Sequence of chain 1.A:
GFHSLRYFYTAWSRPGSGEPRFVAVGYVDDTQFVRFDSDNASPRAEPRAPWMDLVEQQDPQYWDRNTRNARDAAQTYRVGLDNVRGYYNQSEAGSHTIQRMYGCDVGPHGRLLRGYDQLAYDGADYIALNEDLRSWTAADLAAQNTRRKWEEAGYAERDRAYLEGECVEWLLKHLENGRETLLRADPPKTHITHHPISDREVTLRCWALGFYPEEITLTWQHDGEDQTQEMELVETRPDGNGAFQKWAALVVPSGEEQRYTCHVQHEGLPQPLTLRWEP

The small molecule below binds the protein below.
Small molecule (SMILES): CC(C)C[C@H](NC(=O)[C@H](Cc1ccccc1)NC(=O)[C@@H](NC(=O)[C@H](CC(N)=O)NC(=O)[C@H](C)NC(=O)[C@H](Cc1ccccc1)NC(=O)[C@@H](N)CC(=O)O)[C@@H](C)O)C(=O)N1CCC[C@H]1C(=O)O

Binding-site contacts:
Ligand atom CA contacts residue ASN66 of chain 1.A at 3.2 Å.
Ligand atom OD1 contacts residue ARG158 of chain 1.A at 3.1 Å (salt-bridge).
Ligand atom CG contacts residue ARG65 of chain 1.A at 3.5 Å.
Ligand atom CB contacts residue TYR102 of chain 1.A at 3.5 Å (hydrophobic).
Ligand atom O contacts residue THR146 of chain 1.A at 2.8 Å (h-bond).
Ligand atom OG1 contacts residue TYR9 of chain 1.A at 3.3 Å.
Ligand atom O contacts residue LYS149 of chain 1.A at 3.3 Å (salt-bridge).
Ligand atom OD2 contacts residue ARG65 of chain 1.A at 3.0 Å (salt-bridge).
Ligand atom O contacts residue TYR162 of chain 1.A at 2.7 Å (h-bond).
Ligand atom CD2 contacts residue ASN66 of chain 1.A at 3.5 Å.
Ligand atom CB contacts residue ASN66 of chain 1.A at 3.6 Å.
Ligand atom CD1 contacts residue TYR7 of chain 1.A at 3.5 Å (hydrophobic).
Ligand atom OXT contacts residue TYR87 of chain 1.A at 3.4 Å (h-bond).
Ligand atom CD1 contacts residue TYR155 of chain 1.A at 3.4 Å (hydrophobic).
Ligand atom C contacts residue TYR87 of chain 1.A at 3.5 Å (hydrophobic).
Ligand atom O contacts residue TRP150 of chain 1.A at 2.8 Å (h-bond).
Ligand atom C contacts residue LYS149 of chain 1.A at 3.5 Å.
Ligand atom OD1 contacts residue ASN66 of chain 1.A at 3.1 Å (h-bond).
Ligand atom CD1 contacts residue GLY80 of chain 1.A at 3.5 Å.
Ligand atom N contacts residue ASN66 of chain 1.A at 3.0 Å (h-bond).
Ligand atom CG contacts residue ARG158 of chain 1.A at 3.3 Å.
Ligand atom O contacts residue TYR7 of chain 1.A at 3.5 Å (h-bond).
Ligand atom O contacts residue ASN69 of chain 1.A at 3.0 Å (h-bond).
Ligand atom OD1 contacts residue TYR62 of chain 1.A at 3.4 Å.
Ligand atom O contacts residue TRP150 of chain 1.A at 3.5 Å.
Ligand atom OG1 contacts residue ARG100 of chain 1.A at 3.1 Å (salt-bridge).
Ligand atom ND2 contacts residue ARG158 of chain 1.A at 3.4 Å (salt-bridge).
Ligand atom OXT contacts residue LYS149 of chain 1.A at 3.2 Å (salt-bridge).
Ligand atom OG1 contacts residue ALA73 of chain 1.A at 3.5 Å.
Ligand atom N contacts residue TRP170 of chain 1.A at 3.5 Å.
Ligand atom CE1 contacts residue TYR7 of chain 1.A at 3.4 Å (hydrophobic).
Ligand atom CA contacts residue TYR102 of chain 1.A at 3.4 Å (hydrophobic).
Ligand atom CD1 contacts residue THR76 of chain 1.A at 3.2 Å.
Ligand atom O contacts residue ARG100 of chain 1.A at 2.9 Å (salt-bridge).
Ligand atom N contacts residue TYR102 of chain 1.A at 3.0 Å (h-bond).
Ligand atom O contacts residue TYR87 of chain 1.A at 2.6 Å (h-bond).
Ligand atom OD1 contacts residue ARG65 of chain 1.A at 3.0 Å (salt-bridge).
Ligand atom OXT contacts residue ASN83 of chain 1.A at 3.0 Å (h-bond).
Ligand atom CA contacts residue TYR162 of chain 1.A at 3.6 Å (hydrophobic).
Ligand atom CG2 contacts residue THR76 of chain 1.A at 3.4 Å.